Sequence of chain 1.H:
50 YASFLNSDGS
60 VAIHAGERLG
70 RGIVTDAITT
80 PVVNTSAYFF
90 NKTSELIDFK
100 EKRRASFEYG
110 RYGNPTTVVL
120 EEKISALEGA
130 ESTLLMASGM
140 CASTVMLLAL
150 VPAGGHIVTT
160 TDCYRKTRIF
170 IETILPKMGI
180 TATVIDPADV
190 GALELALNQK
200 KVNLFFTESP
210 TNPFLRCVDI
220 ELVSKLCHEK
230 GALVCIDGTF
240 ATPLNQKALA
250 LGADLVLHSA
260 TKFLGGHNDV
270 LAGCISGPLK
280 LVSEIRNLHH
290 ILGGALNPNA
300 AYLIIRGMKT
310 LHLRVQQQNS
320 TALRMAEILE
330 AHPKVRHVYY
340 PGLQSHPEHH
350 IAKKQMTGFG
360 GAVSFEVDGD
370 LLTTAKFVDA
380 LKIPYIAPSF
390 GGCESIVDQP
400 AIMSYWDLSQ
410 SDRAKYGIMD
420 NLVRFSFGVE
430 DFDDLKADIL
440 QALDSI

The protein below binds the small molecule below.
Small molecule (SMILES): O=C(O)CSc1nc(-c2cccc(Cl)c2)no1

Binding-site contacts:
Ligand atom C3 contacts residue ALA386 of chain 1.H at 3.7 Å (hydrophobic).
Ligand atom C1 contacts residue ARG423 of chain 1.H at 3.8 Å.
Ligand atom O2 contacts residue ARG423 of chain 1.H at 3.0 Å (salt-bridge).
Ligand atom C4 contacts residue SER425 of chain 1.H at 3.5 Å.
Ligand atom C4 contacts residue ARG423 of chain 1.H at 3.7 Å.
Ligand atom C1 contacts residue SER388 of chain 1.H at 3.7 Å.
Ligand atom C1B contacts residue TYR163 of chain 1.H at 3.4 Å (hydrophobic).
Ligand atom N2 contacts residue ARG423 of chain 1.H at 3.5 Å (salt-bridge).
Ligand atom C3 contacts residue ASP397 of chain 1.H at 3.7 Å.
Ligand atom O1 contacts residue TYR163 of chain 1.H at 3.3 Å.
Ligand atom C4 contacts residue ILE395 of chain 1.H at 3.8 Å (hydrophobic).
Ligand atom CL5 contacts residue PHE424 of chain 1.H at 3.7 Å.
Ligand atom O1 contacts residue ARG423 of chain 1.H at 3.5 Å (salt-bridge).
Ligand atom C1B contacts residue SER403 of chain 1.H at 3.8 Å.
Ligand atom C2 contacts residue ASP397 of chain 1.H at 3.5 Å.
Ligand atom C2 contacts residue SER388 of chain 1.H at 3.3 Å.
Ligand atom N3 contacts residue ASP397 of chain 1.H at 3.5 Å (salt-bridge).
Ligand atom C contacts residue ARG423 of chain 1.H at 3.1 Å.
Ligand atom N3 contacts residue PRO387 of chain 1.H at 3.8 Å.
Ligand atom O3 contacts residue TYR404 of chain 1.H at 3.4 Å.
Ligand atom CL5 contacts residue SER425 of chain 1.H at 3.6 Å.
Ligand atom C3 contacts residue SER388 of chain 1.H at 3.6 Å.
Ligand atom C2 contacts residue PRO387 of chain 1.H at 3.9 Å (hydrophobic).
Ligand atom CL5 contacts residue ALA361 of chain 1.H at 3.7 Å.
Ligand atom C contacts residue SER403 of chain 1.H at 3.6 Å.
Ligand atom C2A contacts residue ARG423 of chain 1.H at 3.3 Å.
Ligand atom C1A contacts residue ARG423 of chain 1.H at 3.4 Å.
Ligand atom N3 contacts residue ARG423 of chain 1.H at 3.1 Å (salt-bridge).
Ligand atom C5 contacts residue ARG423 of chain 1.H at 3.5 Å.
Ligand atom O3 contacts residue ARG423 of chain 1.H at 3.1 Å (salt-bridge).
Ligand atom N2 contacts residue PHE389 of chain 1.H at 3.6 Å.
Ligand atom C2 contacts residue ALA386 of chain 1.H at 3.6 Å (hydrophobic).
Ligand atom O2 contacts residue ASN211 of chain 1.H at 3.5 Å (h-bond).
Ligand atom C6 contacts residue PHE389 of chain 1.H at 3.6 Å (hydrophobic).
Ligand atom S3 contacts residue ARG423 of chain 1.H at 3.8 Å.
Ligand atom O3 contacts residue SER403 of chain 1.H at 2.6 Å (h-bond).
Ligand atom S3 contacts residue SER403 of chain 1.H at 3.3 Å (h-bond).
Ligand atom N2 contacts residue ASN211 of chain 1.H at 3.9 Å.
Ligand atom C6 contacts residue ARG423 of chain 1.H at 3.6 Å.
Ligand atom CL5 contacts residue ARG423 of chain 1.H at 3.9 Å.